The protein below binds the small molecule below.
Small molecule (SMILES): Nc1ccn([C@@H]2O[C@H](CO[P](=O)(O)O[C@H]3[C@@H](O)[C@H](n4cnc5c(N)ncnc54)O[C@@H]3CO[P](=O)(O)O[C@H]3[C@@H](O)[C@H](n4cnc5c(=O)nc(N)[nH]c54)O[C@@H]3CO[P](=O)(O)O[C@H]3[C@@H](O)[C@H](n4cnc5c(N)ncnc54)O[C@@H]3CO[P](=O)(O)O[C@H]3[C@@H](O)[C@H](n4cnc5c(N)ncnc54)O[C@@H]3CO[P](=O)(O)O[C@H]3[C@@H](O)[C@H](n4ccc(=O)[nH]c4=O)O[C@@H]3CO[P](=O)(O)O[C@H]3[C@@H](O)[C@H](n4ccc(N)nc4=O)O[C@@H]3CO[P](=O)(O)O[C@H]3[C@@H](O)[C@H](n4ccc(=O)[nH]c4=O)O[C@@H]3CO[P](=O)(O)O[C@H]3[C@@H](O)[C@H](n4cnc5c(=O)nc(N)[nH]c54)O[C@@H]3CO)[C@@H](O)[C@H]2O)c(=O)n1

Sequence of chain 59.C:
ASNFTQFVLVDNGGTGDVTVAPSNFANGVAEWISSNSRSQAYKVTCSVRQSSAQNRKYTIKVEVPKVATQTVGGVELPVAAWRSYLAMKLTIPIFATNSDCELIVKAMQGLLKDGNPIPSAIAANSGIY

Binding-site contacts:
Ligand atom P contacts residue ARG49 of chain 40.C at 3.7 Å.
Ligand atom P contacts residue SER51 of chain 40.C at 3.2 Å.
Ligand atom C8 contacts residue LYS61 of chain 59.C at 3.6 Å.
Ligand atom OP1 contacts residue LYS57 of chain 40.C at 2.9 Å.
Ligand atom O4' contacts residue LYS61 of chain 59.C at 3.7 Å.
Ligand atom O5' contacts residue ARG49 of chain 40.C at 3.6 Å (salt-bridge).
Ligand atom O5' contacts residue LYS89 of chain 40.C at 3.2 Å (salt-bridge).
Ligand atom C6 contacts residue THR45 of chain 59.C at 3.4 Å.
Ligand atom O3' contacts residue ARG49 of chain 40.C at 3.6 Å (salt-bridge).
Ligand atom N6 contacts residue CYS46 of chain 59.C at 3.6 Å (h-bond).
Ligand atom C5' contacts residue ARG49 of chain 40.C at 2.6 Å.
Ligand atom C4' contacts residue ARG49 of chain 40.C at 3.6 Å.
Ligand atom C6 contacts residue THR59 of chain 59.C at 3.5 Å.
Ligand atom N6 contacts residue THR45 of chain 59.C at 2.8 Å (h-bond).
Ligand atom O5' contacts residue LYS57 of chain 40.C at 2.8 Å (salt-bridge).
Ligand atom C5 contacts residue THR45 of chain 59.C at 3.4 Å.
Ligand atom N1 contacts residue SER47 of chain 59.C at 2.7 Å (h-bond).
Ligand atom P contacts residue LYS57 of chain 40.C at 3.1 Å.
Ligand atom C5' contacts residue LYS57 of chain 40.C at 3.8 Å.
Ligand atom OP2 contacts residue THR91 of chain 40.C at 3.7 Å.
Ligand atom C2 contacts residue SER47 of chain 59.C at 3.2 Å.
Ligand atom OP1 contacts residue SER51 of chain 40.C at 2.7 Å (h-bond).
Ligand atom N7 contacts residue THR45 of chain 59.C at 2.7 Å (h-bond).
Ligand atom O3' contacts residue SER51 of chain 40.C at 3.3 Å (h-bond).
Ligand atom N7 contacts residue TYR85 of chain 59.C at 3.8 Å.
Ligand atom OP1 contacts residue ASN55 of chain 40.C at 3.0 Å (h-bond).
Ligand atom OP2 contacts residue LYS57 of chain 40.C at 3.0 Å (salt-bridge).
Ligand atom N9 contacts residue LYS61 of chain 59.C at 3.8 Å.
Ligand atom N7 contacts residue LYS61 of chain 59.C at 3.4 Å.
Ligand atom OP2 contacts residue LYS43 of chain 59.C at 2.7 Å (salt-bridge).
Ligand atom OP1 contacts residue ARG49 of chain 40.C at 2.6 Å (salt-bridge).
Ligand atom OP2 contacts residue LYS89 of chain 40.C at 3.5 Å (salt-bridge).
Ligand atom OP2 contacts residue SER51 of chain 40.C at 3.3 Å (h-bond).
Ligand atom OP2 contacts residue TYR85 of chain 59.C at 2.6 Å (h-bond).
Ligand atom OP2 contacts residue LYS57 of chain 40.C at 3.5 Å (salt-bridge).
Ligand atom N6 contacts residue THR59 of chain 59.C at 2.7 Å (h-bond).
Ligand atom OP1 contacts residue LYS89 of chain 40.C at 3.5 Å (salt-bridge).
Ligand atom OP1 contacts residue ASN55 of chain 40.C at 3.2 Å.
Ligand atom OP1 contacts residue SER52 of chain 40.C at 3.1 Å.
Ligand atom N1 contacts residue THR59 of chain 59.C at 3.4 Å.

Sequence of chain 40.C:
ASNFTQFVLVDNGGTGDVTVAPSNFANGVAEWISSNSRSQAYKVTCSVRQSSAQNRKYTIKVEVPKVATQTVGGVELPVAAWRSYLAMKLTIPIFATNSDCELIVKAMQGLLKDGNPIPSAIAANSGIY